Sequence of chain 1.K:
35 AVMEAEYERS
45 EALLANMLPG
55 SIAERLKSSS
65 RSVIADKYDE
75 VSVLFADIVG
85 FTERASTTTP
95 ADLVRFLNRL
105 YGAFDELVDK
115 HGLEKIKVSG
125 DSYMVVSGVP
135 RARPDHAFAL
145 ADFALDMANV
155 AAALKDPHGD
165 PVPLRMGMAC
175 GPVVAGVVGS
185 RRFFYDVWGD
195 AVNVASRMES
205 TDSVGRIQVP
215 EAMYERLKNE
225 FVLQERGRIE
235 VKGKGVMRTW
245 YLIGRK

Sequence of chain 2.K:
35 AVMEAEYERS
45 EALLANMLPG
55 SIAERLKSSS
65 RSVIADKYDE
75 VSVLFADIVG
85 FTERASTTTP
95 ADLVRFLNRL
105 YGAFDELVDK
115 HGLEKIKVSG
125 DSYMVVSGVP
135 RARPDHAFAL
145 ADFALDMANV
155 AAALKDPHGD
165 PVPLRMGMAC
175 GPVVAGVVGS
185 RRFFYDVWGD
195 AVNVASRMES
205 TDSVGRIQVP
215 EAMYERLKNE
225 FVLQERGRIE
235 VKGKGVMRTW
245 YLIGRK

Binding-site contacts:
Ligand atom O3B contacts residue PHE85 of chain 2.K at 3.1 Å.
Ligand atom O2G contacts residue ARG169 of chain 2.K at 3.2 Å (salt-bridge).
Ligand atom O2A contacts residue MN1 of chain 2.DB at 3.2 Å.
Ligand atom O1B contacts residue GLY84 of chain 2.K at 3.5 Å (h-bond).
Ligand atom PB contacts residue MN1 of chain 2.DB at 3.1 Å.
Ligand atom CA contacts residue PHE85 of chain 2.K at 3.6 Å (hydrophobic).
Ligand atom O3G contacts residue MN1 of chain 2.EB at 3.5 Å.
Ligand atom O3B contacts residue MN1 of chain 2.DB at 2.2 Å.
Ligand atom O3G contacts residue ASP81 of chain 2.K at 3.6 Å (salt-bridge).
Ligand atom C2 contacts residue GLY124 of chain 2.K at 3.5 Å.
Ligand atom N2 contacts residue TRP192 of chain 1.K at 3.4 Å (h-bond).
Ligand atom PA contacts residue MN1 of chain 2.EB at 3.3 Å.
Ligand atom O2A contacts residue MN1 of chain 2.EB at 1.9 Å.
Ligand atom O2G contacts residue ILE82 of chain 2.K at 3.7 Å.
Ligand atom CA4 contacts residue LEU97 of chain 2.K at 3.5 Å (hydrophobic).
Ligand atom O3B contacts residue ASP125 of chain 2.K at 3.2 Å (salt-bridge).
Ligand atom O2B contacts residue THR86 of chain 2.K at 2.7 Å (h-bond).
Ligand atom N3 contacts residue GLY124 of chain 2.K at 3.0 Å.
Ligand atom CA3 contacts residue LEU97 of chain 2.K at 3.6 Å (hydrophobic).
Ligand atom C5 contacts residue SER123 of chain 2.K at 3.5 Å.
Ligand atom O4' contacts residue ASP125 of chain 2.K at 3.5 Å.
Ligand atom O1B contacts residue MN1 of chain 2.DB at 3.2 Å.
Ligand atom O3G contacts residue MN1 of chain 2.DB at 3.3 Å.
Ligand atom CA4 contacts residue PRO94 of chain 2.K at 3.6 Å (hydrophobic).
Ligand atom O2B contacts residue PHE85 of chain 2.K at 3.3 Å (h-bond).
Ligand atom OA contacts residue THR86 of chain 2.K at 3.0 Å.
Ligand atom O5' contacts residue THR86 of chain 2.K at 3.2 Å.
Ligand atom CA2 contacts residue PHE85 of chain 2.K at 3.0 Å (hydrophobic).
Ligand atom N9 contacts residue GLY124 of chain 2.K at 3.6 Å.
Ligand atom C2 contacts residue ASP190 of chain 1.K at 3.6 Å.
Ligand atom PG contacts residue MN1 of chain 2.DB at 3.6 Å.
Ligand atom N2 contacts residue ASP190 of chain 1.K at 2.2 Å (salt-bridge).
Ligand atom OA contacts residue PHE85 of chain 2.K at 3.6 Å.
Ligand atom O2B contacts residue GLU87 of chain 2.K at 3.4 Å (salt-bridge).
Ligand atom CA1 contacts residue PHE85 of chain 2.K at 3.6 Å (hydrophobic).
Ligand atom C4 contacts residue GLY124 of chain 2.K at 3.2 Å.
Ligand atom N7 contacts residue SER123 of chain 2.K at 3.6 Å.
Ligand atom O6 contacts residue SER123 of chain 2.K at 3.5 Å.
Ligand atom CA5 contacts residue LEU97 of chain 2.K at 3.4 Å (hydrophobic).
Ligand atom C5' contacts residue THR86 of chain 2.K at 3.5 Å.

This small molecule binds to this protein.
Small molecule (SMILES): CNc1ccccc1C(=O)O[C@H]1[C@@H](O)[C@H](n2cnc3c(=O)[nH]c(N)nc32)O[C@@H]1CO[P](=O)(O)O[P](=O)(O)OP(=O)(O)O